Sequence of chain 1.A:
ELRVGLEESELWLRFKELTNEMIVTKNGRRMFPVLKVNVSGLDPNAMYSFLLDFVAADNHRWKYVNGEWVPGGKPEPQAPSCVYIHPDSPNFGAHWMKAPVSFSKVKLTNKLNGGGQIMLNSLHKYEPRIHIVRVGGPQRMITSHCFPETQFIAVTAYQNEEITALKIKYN

Binding-site contacts:
Ligand atom N05 contacts residue ILE86 of chain 1.A at 4.1 Å.
Ligand atom C09 contacts residue ILE86 of chain 1.A at 4.3 Å (hydrophobic).
Ligand atom C02 contacts residue SER50 of chain 1.A at 4.2 Å.
Ligand atom S10 contacts residue PRO91 of chain 1.A at 4.3 Å.
Ligand atom O04 contacts residue ILE86 of chain 1.A at 4.5 Å.
Ligand atom C08 contacts residue ILE86 of chain 1.A at 4.1 Å (hydrophobic).
Ligand atom C02 contacts residue VAL136 of chain 1.A at 4.3 Å (hydrophobic).
Ligand atom C03 contacts residue SER50 of chain 1.A at 3.6 Å.
Ligand atom C01 contacts residue VAL134 of chain 1.A at 4.0 Å (hydrophobic).
Ligand atom C01 contacts residue SER50 of chain 1.A at 3.7 Å.
Ligand atom S10 contacts residue ILE86 of chain 1.A at 3.8 Å.
Ligand atom O04 contacts residue SER90 of chain 1.A at 4.4 Å.
Ligand atom O04 contacts residue SER50 of chain 1.A at 2.5 Å (h-bond).
Ligand atom S10 contacts residue SER50 of chain 1.A at 4.4 Å.
Ligand atom C01 contacts residue VAL136 of chain 1.A at 3.6 Å (hydrophobic).
Ligand atom C09 contacts residue SER90 of chain 1.A at 4.2 Å.
Ligand atom C06 contacts residue ILE86 of chain 1.A at 3.9 Å (hydrophobic).
Ligand atom S10 contacts residue SER90 of chain 1.A at 3.9 Å.
Ligand atom N07 contacts residue ILE86 of chain 1.A at 3.8 Å.

This small molecule binds to this protein.
Small molecule (SMILES): CCC(=O)Nc1nc(C)cs1